This small molecule binds to this protein.
Small molecule (SMILES): CC(=O)N[C@H]1[C@H](O[C@H]2[C@H](O)[C@@H](NC(C)=O)CO[C@@H]2CO)O[C@H](CO)[C@@H](O[C@@H]2O[C@H](CO)[C@@H](O)[C@H](O)[C@@H]2O)[C@@H]1O

Binding-site contacts:
Ligand atom O5 contacts residue ASN157 of chain 1.B at 2.4 Å (h-bond).
Ligand atom C1 contacts residue ILE158 of chain 1.B at 3.8 Å (hydrophobic).
Ligand atom C7 contacts residue ILE153 of chain 1.B at 3.9 Å (hydrophobic).
Ligand atom C8 contacts residue ILE153 of chain 1.B at 3.7 Å (hydrophobic).
Ligand atom C8 contacts residue LEU160 of chain 1.B at 4.4 Å (hydrophobic).
Ligand atom C6 contacts residue ILE158 of chain 1.B at 3.3 Å (hydrophobic).
Ligand atom C3 contacts residue ASN157 of chain 1.B at 4.0 Å.
Ligand atom O6 contacts residue THR159 of chain 1.B at 3.5 Å.
Ligand atom C2 contacts residue ASN157 of chain 1.B at 2.7 Å.
Ligand atom C5 contacts residue PHE189 of chain 1.B at 4.0 Å (hydrophobic).
Ligand atom C8 contacts residue GLU191 of chain 1.B at 4.2 Å.
Ligand atom C7 contacts residue ASN157 of chain 1.B at 3.9 Å.
Ligand atom O5 contacts residue PHE189 of chain 1.B at 4.5 Å.
Ligand atom O5 contacts residue THR159 of chain 1.B at 3.8 Å.
Ligand atom C5 contacts residue ASN157 of chain 1.B at 3.7 Å.
Ligand atom C5 contacts residue ILE158 of chain 1.B at 3.5 Å (hydrophobic).
Ligand atom C8 contacts residue ASN157 of chain 1.B at 4.2 Å.
Ligand atom O5 contacts residue ILE158 of chain 1.B at 3.0 Å (h-bond).
Ligand atom O6 contacts residue ILE158 of chain 1.B at 4.2 Å.
Ligand atom C4 contacts residue ASN157 of chain 1.B at 4.3 Å.
Ligand atom O7 contacts residue ILE153 of chain 1.B at 3.3 Å.
Ligand atom C1 contacts residue ASN157 of chain 1.B at 1.5 Å.
Ligand atom C1 contacts residue PHE189 of chain 1.B at 4.3 Å (hydrophobic).
Ligand atom N2 contacts residue ASN157 of chain 1.B at 3.2 Å (h-bond).
Ligand atom C8 contacts residue PHE189 of chain 1.B at 4.2 Å (hydrophobic).
Ligand atom C6 contacts residue THR159 of chain 1.B at 4.0 Å.

Sequence of chain 1.B:
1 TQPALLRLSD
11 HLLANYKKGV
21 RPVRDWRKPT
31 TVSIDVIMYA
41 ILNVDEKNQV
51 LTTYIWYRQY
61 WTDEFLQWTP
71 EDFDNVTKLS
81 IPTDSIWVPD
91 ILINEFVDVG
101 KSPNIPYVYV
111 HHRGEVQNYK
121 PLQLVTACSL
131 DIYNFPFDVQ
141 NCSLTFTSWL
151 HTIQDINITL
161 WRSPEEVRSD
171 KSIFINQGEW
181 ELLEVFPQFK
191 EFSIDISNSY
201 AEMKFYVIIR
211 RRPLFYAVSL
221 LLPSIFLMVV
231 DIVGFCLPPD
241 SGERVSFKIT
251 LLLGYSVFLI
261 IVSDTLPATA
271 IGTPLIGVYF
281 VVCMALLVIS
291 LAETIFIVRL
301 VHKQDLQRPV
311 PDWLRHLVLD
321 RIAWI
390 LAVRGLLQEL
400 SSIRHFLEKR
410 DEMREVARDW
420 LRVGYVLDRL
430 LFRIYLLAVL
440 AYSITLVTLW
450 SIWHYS